Sequence of chain 1.B:
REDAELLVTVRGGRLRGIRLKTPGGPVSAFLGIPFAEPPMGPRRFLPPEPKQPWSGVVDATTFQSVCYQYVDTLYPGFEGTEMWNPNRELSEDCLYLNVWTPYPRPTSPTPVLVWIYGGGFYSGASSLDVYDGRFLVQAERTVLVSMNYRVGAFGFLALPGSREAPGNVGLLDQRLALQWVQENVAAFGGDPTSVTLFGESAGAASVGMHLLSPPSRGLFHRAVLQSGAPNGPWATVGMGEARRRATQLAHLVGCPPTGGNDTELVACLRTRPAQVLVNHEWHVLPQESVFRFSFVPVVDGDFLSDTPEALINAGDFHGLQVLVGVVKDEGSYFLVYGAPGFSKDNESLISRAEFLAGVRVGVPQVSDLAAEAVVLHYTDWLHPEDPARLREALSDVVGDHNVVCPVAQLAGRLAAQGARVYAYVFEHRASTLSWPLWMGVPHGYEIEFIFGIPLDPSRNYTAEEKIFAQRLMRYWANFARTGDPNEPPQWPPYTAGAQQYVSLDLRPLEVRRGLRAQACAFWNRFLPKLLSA

Binding-site contacts:
Ligand atom O02 contacts residue GLY204 of chain 1.B at 4.5 Å.
Ligand atom C05 contacts residue SER202 of chain 1.B at 3.0 Å.
Ligand atom P01 contacts residue ALA203 of chain 1.B at 3.4 Å.
Ligand atom C07 contacts residue HIS446 of chain 1.B at 4.4 Å.
Ligand atom C05 contacts residue PHE296 of chain 1.B at 4.4 Å (hydrophobic).
Ligand atom C04 contacts residue GLY121 of chain 1.B at 3.5 Å.
Ligand atom C04 contacts residue SER202 of chain 1.B at 3.1 Å.
Ligand atom O06 contacts residue HIS446 of chain 1.B at 3.4 Å (h-bond).
Ligand atom C04 contacts residue TRP235 of chain 1.B at 3.6 Å (hydrophobic).
Ligand atom O02 contacts residue ALA203 of chain 1.B at 2.2 Å (h-bond).
Ligand atom C07 contacts residue SER202 of chain 1.B at 3.6 Å.
Ligand atom O06 contacts residue SER202 of chain 1.B at 2.5 Å (h-bond).
Ligand atom C05 contacts residue PHE294 of chain 1.B at 3.2 Å (hydrophobic).
Ligand atom C07 contacts residue GLY121 of chain 1.B at 3.7 Å.
Ligand atom C04 contacts residue ALA203 of chain 1.B at 4.1 Å (hydrophobic).
Ligand atom O02 contacts residue GLU201 of chain 1.B at 4.0 Å.
Ligand atom N03 contacts residue HIS446 of chain 1.B at 4.2 Å.
Ligand atom N03 contacts residue GLY121 of chain 1.B at 4.3 Å.
Ligand atom O02 contacts residue SER202 of chain 1.B at 1.8 Å (h-bond).
Ligand atom C08 contacts residue GLY121 of chain 1.B at 4.4 Å.
Ligand atom N03 contacts residue PHE294 of chain 1.B at 4.2 Å.
Ligand atom N03 contacts residue ALA203 of chain 1.B at 4.1 Å.
Ligand atom O06 contacts residue GLY120 of chain 1.B at 3.7 Å.
Ligand atom P01 contacts residue SER202 of chain 1.B at 1.1 Å.
Ligand atom O02 contacts residue GLY121 of chain 1.B at 3.5 Å (h-bond).
Ligand atom N03 contacts residue PHE296 of chain 1.B at 4.3 Å.
Ligand atom O02 contacts residue GLY120 of chain 1.B at 3.4 Å (h-bond).
Ligand atom N03 contacts residue SER202 of chain 1.B at 2.1 Å (h-bond).
Ligand atom O06 contacts residue GLY121 of chain 1.B at 4.0 Å.
Ligand atom C05 contacts residue PHE337 of chain 1.B at 3.4 Å (hydrophobic).
Ligand atom C04 contacts residue PHE296 of chain 1.B at 3.4 Å (hydrophobic).
Ligand atom C04 contacts residue PHE294 of chain 1.B at 4.3 Å (hydrophobic).
Ligand atom P01 contacts residue GLY121 of chain 1.B at 4.1 Å.
Ligand atom C08 contacts residue GLY120 of chain 1.B at 4.0 Å.
Ligand atom P01 contacts residue HIS446 of chain 1.B at 3.4 Å.
Ligand atom C05 contacts residue HIS446 of chain 1.B at 3.9 Å.
Ligand atom C07 contacts residue GLY120 of chain 1.B at 4.0 Å.
Ligand atom O02 contacts residue GLY119 of chain 1.B at 3.9 Å.
Ligand atom P01 contacts residue GLY120 of chain 1.B at 4.2 Å.

The small molecule below binds the protein below.
Small molecule (SMILES): CCOP(=O)(O)N(C)C